The protein below binds the small molecule below.
Small molecule (SMILES): C[C@@H](O)[C@@H](C)O

Binding-site contacts:
Ligand atom C1 contacts residue TRP40 of chain 1.A at 3.5 Å (hydrophobic).
Ligand atom O5 contacts residue MET108 of chain 1.A at 3.6 Å.
Ligand atom C4 contacts residue TRP40 of chain 1.A at 4.1 Å (hydrophobic).
Ligand atom O6 contacts residue KXK1 of chain 1.B at 3.3 Å.
Ligand atom O5 contacts residue ILE105 of chain 1.A at 4.1 Å.
Ligand atom C4 contacts residue KXK1 of chain 1.B at 3.8 Å.
Ligand atom C3 contacts residue ILE105 of chain 1.A at 4.1 Å (hydrophobic).
Ligand atom C1 contacts residue KXK1 of chain 1.B at 4.5 Å.
Ligand atom O5 contacts residue TRP40 of chain 1.A at 4.2 Å.
Ligand atom C3 contacts residue KXK1 of chain 1.B at 3.8 Å.
Ligand atom C2 contacts residue TRP40 of chain 1.A at 4.4 Å (hydrophobic).
Ligand atom C4 contacts residue PRO41 of chain 1.A at 4.2 Å (hydrophobic).
Ligand atom O5 contacts residue ASP104 of chain 1.A at 4.0 Å.
Ligand atom C4 contacts residue ILE105 of chain 1.A at 3.9 Å (hydrophobic).

Sequence of chain 1.A:
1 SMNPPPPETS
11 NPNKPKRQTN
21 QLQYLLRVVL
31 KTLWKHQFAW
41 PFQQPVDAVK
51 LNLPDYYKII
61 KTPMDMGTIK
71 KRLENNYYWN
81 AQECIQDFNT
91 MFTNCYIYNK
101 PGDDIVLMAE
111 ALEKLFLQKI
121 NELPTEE